Binding-site contacts:
Ligand atom N1 contacts residue DT1 of chain 1.B at 2.7 Å (h-bond).
Ligand atom C6 contacts residue DC2 of chain 1.B at 3.0 Å.
Ligand atom N2 contacts residue DC2 of chain 1.B at 2.8 Å (h-bond).
Ligand atom N3 contacts residue DG7 of chain 1.B at 3.4 Å (h-bond).
Ligand atom C6 contacts residue DT3 of chain 1.B at 3.2 Å.
Ligand atom N1 contacts residue DT3 of chain 1.B at 2.5 Å (h-bond).
Ligand atom OP1 contacts residue GLY231 of chain 1.C at 3.4 Å.
Ligand atom N1 contacts residue DC2 of chain 1.B at 2.6 Å (h-bond).
Ligand atom C2 contacts residue DA4 of chain 1.B at 3.2 Å.
Ligand atom OP1 contacts residue THR233 of chain 1.C at 2.5 Å (h-bond).
Ligand atom N1 contacts residue DG7 of chain 1.B at 3.4 Å (h-bond).
Ligand atom C2 contacts residue DC2 of chain 1.B at 3.2 Å.
Ligand atom N6 contacts residue DT3 of chain 1.B at 2.7 Å (h-bond).
Ligand atom O2 contacts residue DG7 of chain 1.B at 2.9 Å (h-bond).
Ligand atom C4 contacts residue DA5 of chain 1.B at 3.4 Å.
Ligand atom C4 contacts residue DA4 of chain 1.B at 3.1 Å.
Ligand atom C2 contacts residue DA4 of chain 1.B at 3.4 Å.
Ligand atom N3 contacts residue DA5 of chain 1.B at 2.6 Å (h-bond).
Ligand atom N2 contacts residue DT3 of chain 1.B at 3.3 Å (h-bond).
Ligand atom N1 contacts residue DT6 of chain 1.B at 2.7 Å (h-bond).
Ligand atom OP1 contacts residue LYS230 of chain 1.C at 3.1 Å (salt-bridge).
Ligand atom O5' contacts residue GLY231 of chain 1.C at 3.4 Å.
Ligand atom N6 contacts residue DC2 of chain 1.B at 3.3 Å (h-bond).
Ligand atom C2 contacts residue DT3 of chain 1.B at 3.2 Å.
Ligand atom O6 contacts residue DC2 of chain 1.B at 2.5 Å (h-bond).
Ligand atom O6 contacts residue DT1 of chain 1.B at 3.3 Å (h-bond).
Ligand atom C2 contacts residue DG7 of chain 1.B at 3.1 Å.
Ligand atom O4 contacts residue DA4 of chain 1.B at 2.7 Å (h-bond).
Ligand atom OP1 contacts residue LYS234 of chain 1.C at 3.1 Å (salt-bridge).
Ligand atom O2 contacts residue DA4 of chain 1.B at 3.0 Å.
Ligand atom N6 contacts residue DT6 of chain 1.B at 2.7 Å (h-bond).
Ligand atom N6 contacts residue DA5 of chain 1.B at 3.3 Å (h-bond).
Ligand atom O4 contacts residue DA5 of chain 1.B at 3.2 Å (h-bond).
Ligand atom N6 contacts residue DT1 of chain 1.B at 2.8 Å (h-bond).
Ligand atom C2 contacts residue DT1 of chain 1.B at 3.2 Å.
Ligand atom P contacts residue THR233 of chain 1.C at 3.4 Å.
Ligand atom C6 contacts residue DT1 of chain 1.B at 3.3 Å.
Ligand atom OP1 contacts residue GLU232 of chain 1.C at 3.4 Å (salt-bridge).
Ligand atom N3 contacts residue DA4 of chain 1.B at 2.3 Å (h-bond).
Ligand atom O2 contacts residue DA5 of chain 1.B at 3.2 Å.

Sequence of chain 1.C:
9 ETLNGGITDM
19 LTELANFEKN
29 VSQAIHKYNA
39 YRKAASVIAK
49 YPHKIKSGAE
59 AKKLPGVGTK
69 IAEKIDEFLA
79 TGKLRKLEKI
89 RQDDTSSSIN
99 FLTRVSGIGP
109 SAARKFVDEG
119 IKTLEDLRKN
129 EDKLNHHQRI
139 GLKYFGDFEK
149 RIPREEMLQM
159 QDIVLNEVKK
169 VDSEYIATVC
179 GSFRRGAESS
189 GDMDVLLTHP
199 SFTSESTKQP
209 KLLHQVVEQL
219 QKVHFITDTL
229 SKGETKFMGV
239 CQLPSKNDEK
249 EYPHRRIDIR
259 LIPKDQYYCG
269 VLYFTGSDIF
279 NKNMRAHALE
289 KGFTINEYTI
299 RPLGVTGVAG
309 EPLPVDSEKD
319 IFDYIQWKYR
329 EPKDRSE

This small molecule binds to this protein.
Small molecule (SMILES): Cc1cn([C@H]2C[C@H](O[P](=O)(O)OC[C@H]3O[C@@]4(C[C@@H]3O[P](=O)(O)OC[C@H]3O[C@@H](n5cnc6c(N)ncnc65)C[C@@H]3O[P](=O)(O)OC[C@H]3O[C@@H](n5cnc6c(=O)nc(N)[nH]c65)C[C@@H]3O[P](=O)(O)OC[C@H]3O[C@@H](n5cnc6c(N)ncnc65)C[C@@H]3OP(=O)(O)O)c3c(C)c(=O)[nH]c(=O)n34)[C@@H](CO[P](=O)(O)O[C@H]3C[C@H](n4cnc5c(N)ncnc54)O[C@@H]3CO[P](=O)(O)O[C@H]3C[C@H](n4ccc(N)nc4=O)O[C@@H]3CO)O2)c(=O)[nH]c1=O